Sequence of chain 1.A:
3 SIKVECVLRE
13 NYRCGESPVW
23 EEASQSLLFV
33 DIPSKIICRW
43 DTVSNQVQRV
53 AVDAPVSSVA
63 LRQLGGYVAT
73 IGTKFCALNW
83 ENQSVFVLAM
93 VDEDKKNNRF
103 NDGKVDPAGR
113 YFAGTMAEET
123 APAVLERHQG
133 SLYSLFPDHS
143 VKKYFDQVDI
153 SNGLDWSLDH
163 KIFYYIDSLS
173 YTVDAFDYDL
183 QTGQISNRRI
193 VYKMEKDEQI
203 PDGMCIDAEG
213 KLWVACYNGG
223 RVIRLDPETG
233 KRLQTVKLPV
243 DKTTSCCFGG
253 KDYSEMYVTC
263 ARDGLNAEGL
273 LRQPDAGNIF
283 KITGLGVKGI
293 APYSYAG

Binding-site contacts:
Ligand atom C1 contacts residue ASN154 of chain 1.A at 4.3 Å.
Ligand atom O3 contacts residue ARG101 of chain 1.A at 3.5 Å (salt-bridge).
Ligand atom O5 contacts residue CA1 of chain 1.C at 1.9 Å.
Ligand atom C1 contacts residue TYR219 of chain 1.A at 4.4 Å (hydrophobic).
Ligand atom C5 contacts residue CA1 of chain 1.C at 3.0 Å.
Ligand atom O5 contacts residue ASN103 of chain 1.A at 3.0 Å (h-bond).
Ligand atom O4 contacts residue ASN103 of chain 1.A at 2.8 Å (h-bond).
Ligand atom O2 contacts residue ALA125 of chain 1.A at 3.8 Å.
Ligand atom O2 contacts residue GLU121 of chain 1.A at 2.8 Å (salt-bridge).
Ligand atom O1 contacts residue TYR219 of chain 1.A at 3.1 Å.
Ligand atom O2 contacts residue PRO124 of chain 1.A at 3.9 Å.
Ligand atom C5 contacts residue ASN154 of chain 1.A at 3.2 Å.
Ligand atom O5 contacts residue ASN154 of chain 1.A at 3.4 Å (h-bond).
Ligand atom O5 contacts residue GLU18 of chain 1.A at 2.6 Å (salt-bridge).
Ligand atom C5 contacts residue GLU18 of chain 1.A at 3.7 Å.
Ligand atom O3 contacts residue GLU121 of chain 1.A at 2.8 Å (salt-bridge).
Ligand atom C1 contacts residue ASP204 of chain 1.A at 4.0 Å.
Ligand atom C4 contacts residue ASN103 of chain 1.A at 3.8 Å.
Ligand atom O1 contacts residue ASP204 of chain 1.A at 4.2 Å.
Ligand atom O2 contacts residue TYR219 of chain 1.A at 4.2 Å.
Ligand atom C2 contacts residue TYR219 of chain 1.A at 4.3 Å (hydrophobic).
Ligand atom C5 contacts residue ASN103 of chain 1.A at 3.2 Å.
Ligand atom C3 contacts residue ARG101 of chain 1.A at 4.2 Å.
Ligand atom C4 contacts residue ARG101 of chain 1.A at 4.2 Å.
Ligand atom O5 contacts residue ASP204 of chain 1.A at 3.2 Å (salt-bridge).
Ligand atom C4 contacts residue GLU18 of chain 1.A at 4.2 Å.
Ligand atom O4 contacts residue ILE34 of chain 1.A at 3.7 Å.
Ligand atom C2 contacts residue GLU121 of chain 1.A at 3.9 Å.
Ligand atom C5 contacts residue ASP204 of chain 1.A at 3.5 Å.
Ligand atom C3 contacts residue GLU121 of chain 1.A at 3.9 Å.
Ligand atom O4 contacts residue ARG101 of chain 1.A at 3.0 Å (salt-bridge).
Ligand atom O1 contacts residue ILE202 of chain 1.A at 4.1 Å.
Ligand atom C4 contacts residue CA1 of chain 1.C at 4.2 Å.

A protein and the small-molecule ligand that binds it are described below.
Small molecule (SMILES): OC[C@@H](O)C(O)[C@@H](O)CO